Binding-site contacts:
Ligand atom CB contacts residue ARG65 of chain 1.A at 3.7 Å.
Ligand atom CA contacts residue ASN231 of chain 1.A at 3.6 Å.
Ligand atom O contacts residue ASN231 of chain 1.A at 3.1 Å (h-bond).
Ligand atom P contacts residue ARG61 of chain 1.A at 3.6 Å.
Ligand atom C contacts residue LYS54 of chain 1.A at 3.8 Å.
Ligand atom CG1 contacts residue LEU227 of chain 1.A at 3.4 Å (hydrophobic).
Ligand atom O3P contacts residue ARG134 of chain 1.A at 2.9 Å (salt-bridge).
Ligand atom O contacts residue VAL183 of chain 1.A at 3.5 Å.
Ligand atom CD2 contacts residue ARG65 of chain 1.A at 3.6 Å.
Ligand atom CB contacts residue ASN231 of chain 1.A at 3.8 Å.
Ligand atom O3P contacts residue TYR135 of chain 1.A at 2.6 Å (h-bond).
Ligand atom CB contacts residue ASN180 of chain 1.A at 3.3 Å.
Ligand atom CG contacts residue ARG65 of chain 1.A at 3.8 Å.
Ligand atom O contacts residue ASN180 of chain 1.A at 2.9 Å (h-bond).
Ligand atom C contacts residue LYS127 of chain 1.A at 3.7 Å.
Ligand atom O2P contacts residue ARG61 of chain 1.A at 3.0 Å (salt-bridge).
Ligand atom P contacts residue TYR135 of chain 1.A at 3.8 Å.
Ligand atom CG1 contacts residue LEU179 of chain 1.A at 3.8 Å (hydrophobic).
Ligand atom O contacts residue LYS127 of chain 1.A at 2.8 Å (salt-bridge).
Ligand atom CB contacts residue TRP235 of chain 1.A at 3.8 Å (hydrophobic).
Ligand atom CG contacts residue GLU187 of chain 1.A at 3.8 Å.
Ligand atom O2P contacts residue ARG134 of chain 1.A at 2.9 Å (salt-bridge).
Ligand atom N contacts residue ASN180 of chain 1.A at 2.9 Å (h-bond).
Ligand atom OXT contacts residue LYS54 of chain 1.A at 3.7 Å.
Ligand atom CG2 contacts residue ARG134 of chain 1.A at 3.8 Å.
Ligand atom CG2 contacts residue ASN180 of chain 1.A at 3.7 Å.
Ligand atom C contacts residue ASN180 of chain 1.A at 3.6 Å.
Ligand atom O contacts residue LEU179 of chain 1.A at 3.5 Å.
Ligand atom O1P contacts residue ARG61 of chain 1.A at 2.8 Å (salt-bridge).
Ligand atom CG2 contacts residue VAL183 of chain 1.A at 3.6 Å (hydrophobic).
Ligand atom OXT contacts residue SJ41 of chain 1.F at 2.9 Å (h-bond).
Ligand atom CG2 contacts residue GLY176 of chain 1.A at 3.5 Å.
Ligand atom N contacts residue ASN231 of chain 1.A at 2.9 Å (h-bond).
Ligand atom CA contacts residue ASN231 of chain 1.A at 3.9 Å.
Ligand atom C contacts residue ASN231 of chain 1.A at 3.8 Å.
Ligand atom CA contacts residue ASN180 of chain 1.A at 3.2 Å.
Ligand atom N contacts residue LEU179 of chain 1.A at 3.8 Å.
Ligand atom P contacts residue ARG134 of chain 1.A at 3.8 Å.
Ligand atom CB contacts residue ASN231 of chain 1.A at 3.5 Å.
Ligand atom CA contacts residue LEU179 of chain 1.A at 3.8 Å (hydrophobic).

A small-molecule ligand and the protein it binds are described below.
Small molecule (SMILES): CC(C)[C@H](NC(=O)[C@@H](NC(=O)[C@H](C)NC(=O)[C@@H]1CCCN1C(=O)[C@@H](N)Cc1ccccc1)[C@@H](C)OP(=O)(O)O)C(=O)O

Sequence of chain 1.A:
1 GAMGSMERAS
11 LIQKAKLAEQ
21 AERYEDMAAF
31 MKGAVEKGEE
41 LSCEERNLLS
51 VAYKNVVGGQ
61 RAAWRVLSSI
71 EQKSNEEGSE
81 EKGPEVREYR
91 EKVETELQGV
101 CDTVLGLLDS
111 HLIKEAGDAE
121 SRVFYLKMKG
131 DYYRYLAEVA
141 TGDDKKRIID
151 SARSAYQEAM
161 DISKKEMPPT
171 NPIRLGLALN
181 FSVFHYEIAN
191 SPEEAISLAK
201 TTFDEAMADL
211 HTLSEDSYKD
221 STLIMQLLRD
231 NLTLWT